The small molecule below binds the protein below.
Small molecule (SMILES): CC(=O)N[C@H]1[C@H](O[C@H]2[C@H](O)[C@@H](NC(C)=O)CO[C@@H]2CO)O[C@H](CO)[C@@H](O)[C@@H]1O

Binding-site contacts:
Ligand atom C6 contacts residue HIS1098 of chain 1.C at 4.4 Å.
Ligand atom N2 contacts residue ASN1095 of chain 1.C at 2.8 Å (h-bond).
Ligand atom O4 contacts residue HIS1098 of chain 1.C at 4.1 Å.
Ligand atom C2 contacts residue THR1097 of chain 1.C at 3.7 Å.
Ligand atom O5 contacts residue PHE1100 of chain 1.C at 3.5 Å.
Ligand atom C3 contacts residue HIS1098 of chain 1.C at 4.2 Å.
Ligand atom C5 contacts residue HIS1098 of chain 1.C at 3.6 Å.
Ligand atom C8 contacts residue HIS1098 of chain 1.C at 4.0 Å.
Ligand atom C7 contacts residue HIS1098 of chain 1.C at 4.0 Å.
Ligand atom O7 contacts residue ASN1095 of chain 1.C at 3.6 Å.
Ligand atom C7 contacts residue ASN1095 of chain 1.C at 3.4 Å.
Ligand atom C1 contacts residue PHE1100 of chain 1.C at 4.3 Å (hydrophobic).
Ligand atom O5 contacts residue ASN1095 of chain 1.C at 2.4 Å (h-bond).
Ligand atom C4 contacts residue ASN1095 of chain 1.C at 4.2 Å.
Ligand atom O5 contacts residue HIS1098 of chain 1.C at 4.2 Å.
Ligand atom O6 contacts residue PHE1100 of chain 1.C at 4.2 Å.
Ligand atom C4 contacts residue HIS1098 of chain 1.C at 4.3 Å.
Ligand atom O7 contacts residue HIS1098 of chain 1.C at 3.5 Å (h-bond).
Ligand atom C5 contacts residue ASN1095 of chain 1.C at 3.7 Å.
Ligand atom C3 contacts residue THR1097 of chain 1.C at 3.7 Å.
Ligand atom C5 contacts residue PHE1100 of chain 1.C at 3.9 Å (hydrophobic).
Ligand atom C6 contacts residue PHE1100 of chain 1.C at 3.4 Å (hydrophobic).
Ligand atom C8 contacts residue ASN1095 of chain 1.C at 3.9 Å.
Ligand atom C1 contacts residue ASN1095 of chain 1.C at 1.4 Å.
Ligand atom C1 contacts residue THR1097 of chain 1.C at 3.5 Å.
Ligand atom C1 contacts residue HIS1098 of chain 1.C at 4.1 Å.
Ligand atom C2 contacts residue ASN1095 of chain 1.C at 2.4 Å.
Ligand atom C3 contacts residue ASN1095 of chain 1.C at 3.8 Å.
Ligand atom N2 contacts residue THR1097 of chain 1.C at 3.5 Å (h-bond).

Sequence of chain 1.C:
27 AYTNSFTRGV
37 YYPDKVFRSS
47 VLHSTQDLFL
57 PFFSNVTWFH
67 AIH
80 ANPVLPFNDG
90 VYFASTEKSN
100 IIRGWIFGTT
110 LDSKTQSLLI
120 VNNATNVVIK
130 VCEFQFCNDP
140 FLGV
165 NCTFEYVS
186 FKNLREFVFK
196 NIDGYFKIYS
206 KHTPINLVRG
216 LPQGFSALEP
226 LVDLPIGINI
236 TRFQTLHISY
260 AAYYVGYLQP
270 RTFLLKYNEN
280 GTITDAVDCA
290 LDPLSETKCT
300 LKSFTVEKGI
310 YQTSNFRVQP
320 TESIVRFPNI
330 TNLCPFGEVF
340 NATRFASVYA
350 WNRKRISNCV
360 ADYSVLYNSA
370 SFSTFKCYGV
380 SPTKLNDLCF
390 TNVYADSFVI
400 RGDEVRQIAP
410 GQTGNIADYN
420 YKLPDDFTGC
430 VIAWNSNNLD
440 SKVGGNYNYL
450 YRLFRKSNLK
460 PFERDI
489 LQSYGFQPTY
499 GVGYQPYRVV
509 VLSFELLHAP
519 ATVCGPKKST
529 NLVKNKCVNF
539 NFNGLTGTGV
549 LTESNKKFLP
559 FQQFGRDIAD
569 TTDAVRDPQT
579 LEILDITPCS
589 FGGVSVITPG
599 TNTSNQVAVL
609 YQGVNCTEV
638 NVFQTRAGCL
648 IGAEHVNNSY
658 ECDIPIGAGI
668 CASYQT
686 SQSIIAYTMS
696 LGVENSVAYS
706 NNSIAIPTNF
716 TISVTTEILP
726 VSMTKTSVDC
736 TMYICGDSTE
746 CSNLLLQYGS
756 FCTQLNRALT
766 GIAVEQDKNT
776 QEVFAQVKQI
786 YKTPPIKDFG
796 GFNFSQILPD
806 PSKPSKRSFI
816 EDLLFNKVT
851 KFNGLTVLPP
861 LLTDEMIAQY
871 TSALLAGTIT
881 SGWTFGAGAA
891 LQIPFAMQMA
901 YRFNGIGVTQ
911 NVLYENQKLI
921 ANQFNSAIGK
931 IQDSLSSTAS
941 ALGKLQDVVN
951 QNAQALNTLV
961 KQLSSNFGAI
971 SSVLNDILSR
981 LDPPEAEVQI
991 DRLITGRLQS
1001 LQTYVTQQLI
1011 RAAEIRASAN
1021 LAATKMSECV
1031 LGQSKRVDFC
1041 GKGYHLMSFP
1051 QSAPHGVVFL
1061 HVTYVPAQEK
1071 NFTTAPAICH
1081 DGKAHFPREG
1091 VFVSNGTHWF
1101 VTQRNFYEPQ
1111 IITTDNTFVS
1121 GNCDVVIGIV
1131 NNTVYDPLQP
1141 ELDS